A small-molecule ligand and the protein it binds are described below.
Small molecule (SMILES): CC(=O)N[C@@H]1[C@@H](O)[C@H](O)[C@@H](CO)O[C@H]1O

Binding-site contacts:
Ligand atom O6 contacts residue PRO122 of chain 1.A at 3.8 Å.
Ligand atom C3 contacts residue ASN118 of chain 1.A at 3.7 Å.
Ligand atom C8 contacts residue LEU161 of chain 1.A at 4.0 Å (hydrophobic).
Ligand atom N2 contacts residue THR120 of chain 1.A at 4.4 Å.
Ligand atom C7 contacts residue HIS220 of chain 1.A at 4.3 Å.
Ligand atom C1 contacts residue THR120 of chain 1.A at 3.6 Å.
Ligand atom N2 contacts residue ASN118 of chain 1.A at 2.8 Å (h-bond).
Ligand atom C7 contacts residue ASN118 of chain 1.A at 3.4 Å.
Ligand atom O6 contacts residue GLY121 of chain 1.A at 4.1 Å.
Ligand atom C5 contacts residue ASN118 of chain 1.A at 3.7 Å.
Ligand atom C8 contacts residue SER158 of chain 1.A at 3.7 Å.
Ligand atom C7 contacts residue ILE156 of chain 1.A at 4.3 Å (hydrophobic).
Ligand atom O7 contacts residue HIS220 of chain 1.A at 3.2 Å (h-bond).
Ligand atom O7 contacts residue ILE156 of chain 1.A at 4.5 Å.
Ligand atom O7 contacts residue ASN118 of chain 1.A at 3.6 Å.
Ligand atom C4 contacts residue ASN118 of chain 1.A at 4.2 Å.
Ligand atom C6 contacts residue THR120 of chain 1.A at 4.3 Å.
Ligand atom O6 contacts residue THR120 of chain 1.A at 3.8 Å.
Ligand atom C3 contacts residue THR120 of chain 1.A at 4.4 Å.
Ligand atom C1 contacts residue ASN118 of chain 1.A at 1.4 Å.
Ligand atom C8 contacts residue ASN118 of chain 1.A at 4.4 Å.
Ligand atom O5 contacts residue THR120 of chain 1.A at 3.6 Å.
Ligand atom O5 contacts residue ASN118 of chain 1.A at 2.4 Å (h-bond).
Ligand atom C5 contacts residue THR120 of chain 1.A at 3.7 Å.
Ligand atom C2 contacts residue ASN118 of chain 1.A at 2.4 Å.
Ligand atom C8 contacts residue ILE156 of chain 1.A at 3.5 Å (hydrophobic).

Sequence of chain 1.A:
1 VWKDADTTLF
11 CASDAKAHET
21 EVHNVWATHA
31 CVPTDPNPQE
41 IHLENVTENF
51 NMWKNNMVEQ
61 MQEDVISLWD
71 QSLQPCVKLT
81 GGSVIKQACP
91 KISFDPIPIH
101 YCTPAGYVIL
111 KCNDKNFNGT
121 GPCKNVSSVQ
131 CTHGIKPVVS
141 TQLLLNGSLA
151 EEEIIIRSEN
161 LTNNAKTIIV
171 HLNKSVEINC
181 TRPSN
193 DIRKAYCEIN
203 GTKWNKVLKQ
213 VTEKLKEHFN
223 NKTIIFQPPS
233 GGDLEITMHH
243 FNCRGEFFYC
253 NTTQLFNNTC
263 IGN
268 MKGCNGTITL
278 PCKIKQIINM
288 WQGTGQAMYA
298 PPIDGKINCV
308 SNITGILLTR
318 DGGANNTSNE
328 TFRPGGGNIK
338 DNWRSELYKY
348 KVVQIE